The small molecule below binds the protein below.
Small molecule (SMILES): CC(=O)CC[C@H](N)C(=O)O

Binding-site contacts:
Ligand atom O contacts residue PHE181 of chain 1.D at 3.8 Å.
Ligand atom CB contacts residue GLU178 of chain 1.D at 3.5 Å.
Ligand atom CB contacts residue PHE131 of chain 1.D at 3.6 Å (hydrophobic).
Ligand atom CD contacts residue PHE131 of chain 1.D at 4.3 Å (hydrophobic).
Ligand atom N contacts residue MET287 of chain 1.B at 4.5 Å.
Ligand atom CE contacts residue PHE131 of chain 1.D at 4.4 Å (hydrophobic).
Ligand atom CG contacts residue GLU178 of chain 1.D at 4.2 Å.
Ligand atom CG contacts residue CYS177 of chain 1.D at 3.4 Å (hydrophobic).
Ligand atom OD contacts residue CYS177 of chain 1.D at 3.1 Å (h-bond).
Ligand atom CD contacts residue GLU178 of chain 1.D at 3.9 Å.
Ligand atom CE contacts residue SER204 of chain 1.D at 4.0 Å.
Ligand atom OXT contacts residue ARG210 of chain 1.D at 4.4 Å.
Ligand atom CA contacts residue TYR128 of chain 1.D at 3.9 Å (hydrophobic).
Ligand atom OXT contacts residue PHE181 of chain 1.D at 4.3 Å.
Ligand atom N contacts residue PHE181 of chain 1.D at 4.2 Å.
Ligand atom N contacts residue TYR128 of chain 1.D at 2.6 Å (h-bond).
Ligand atom OD contacts residue PRO126 of chain 1.D at 3.8 Å.
Ligand atom CE contacts residue GLU53 of chain 1.D at 4.2 Å.
Ligand atom C contacts residue ARG210 of chain 1.D at 4.1 Å.
Ligand atom CE contacts residue LYS122 of chain 1.D at 4.4 Å.
Ligand atom CD contacts residue CYS177 of chain 1.D at 2.5 Å (hydrophobic).
Ligand atom N contacts residue GLU178 of chain 1.D at 2.7 Å (salt-bridge).
Ligand atom C contacts residue PHE181 of chain 1.D at 3.8 Å (hydrophobic).
Ligand atom O contacts residue ARG210 of chain 1.D at 3.2 Å (salt-bridge).
Ligand atom OD contacts residue GLU178 of chain 1.D at 3.0 Å (salt-bridge).
Ligand atom CG contacts residue PHE131 of chain 1.D at 3.8 Å (hydrophobic).
Ligand atom CB contacts residue TYR128 of chain 1.D at 4.1 Å (hydrophobic).
Ligand atom CE contacts residue CYS177 of chain 1.D at 1.6 Å (hydrophobic).
Ligand atom CA contacts residue GLU178 of chain 1.D at 3.2 Å.
Ligand atom CA contacts residue PHE181 of chain 1.D at 3.9 Å (hydrophobic).
Ligand atom CE contacts residue GLU178 of chain 1.D at 4.2 Å.

Sequence of chain 1.B:
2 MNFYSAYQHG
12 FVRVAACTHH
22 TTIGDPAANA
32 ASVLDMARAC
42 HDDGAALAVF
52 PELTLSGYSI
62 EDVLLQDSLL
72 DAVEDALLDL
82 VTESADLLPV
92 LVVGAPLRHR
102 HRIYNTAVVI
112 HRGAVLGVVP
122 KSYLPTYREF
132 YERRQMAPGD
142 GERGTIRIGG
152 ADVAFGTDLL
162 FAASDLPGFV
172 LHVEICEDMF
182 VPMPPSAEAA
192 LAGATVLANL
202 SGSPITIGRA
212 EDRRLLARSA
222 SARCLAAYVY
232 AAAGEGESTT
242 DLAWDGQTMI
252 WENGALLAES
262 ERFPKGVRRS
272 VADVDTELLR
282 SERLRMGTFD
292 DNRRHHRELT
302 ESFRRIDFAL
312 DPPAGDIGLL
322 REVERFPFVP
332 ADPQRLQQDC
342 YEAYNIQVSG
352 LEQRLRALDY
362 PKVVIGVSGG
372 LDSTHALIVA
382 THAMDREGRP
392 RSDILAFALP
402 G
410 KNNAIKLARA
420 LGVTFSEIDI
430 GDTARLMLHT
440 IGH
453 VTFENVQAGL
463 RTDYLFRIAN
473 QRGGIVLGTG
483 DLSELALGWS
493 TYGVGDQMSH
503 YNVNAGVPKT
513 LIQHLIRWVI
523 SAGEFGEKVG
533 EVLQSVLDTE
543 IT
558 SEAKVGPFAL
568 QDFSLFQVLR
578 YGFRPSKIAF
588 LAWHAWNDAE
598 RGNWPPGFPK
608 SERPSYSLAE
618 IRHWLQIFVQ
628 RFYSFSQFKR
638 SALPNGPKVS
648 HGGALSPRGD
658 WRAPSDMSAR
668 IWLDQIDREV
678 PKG

Sequence of chain 1.D:
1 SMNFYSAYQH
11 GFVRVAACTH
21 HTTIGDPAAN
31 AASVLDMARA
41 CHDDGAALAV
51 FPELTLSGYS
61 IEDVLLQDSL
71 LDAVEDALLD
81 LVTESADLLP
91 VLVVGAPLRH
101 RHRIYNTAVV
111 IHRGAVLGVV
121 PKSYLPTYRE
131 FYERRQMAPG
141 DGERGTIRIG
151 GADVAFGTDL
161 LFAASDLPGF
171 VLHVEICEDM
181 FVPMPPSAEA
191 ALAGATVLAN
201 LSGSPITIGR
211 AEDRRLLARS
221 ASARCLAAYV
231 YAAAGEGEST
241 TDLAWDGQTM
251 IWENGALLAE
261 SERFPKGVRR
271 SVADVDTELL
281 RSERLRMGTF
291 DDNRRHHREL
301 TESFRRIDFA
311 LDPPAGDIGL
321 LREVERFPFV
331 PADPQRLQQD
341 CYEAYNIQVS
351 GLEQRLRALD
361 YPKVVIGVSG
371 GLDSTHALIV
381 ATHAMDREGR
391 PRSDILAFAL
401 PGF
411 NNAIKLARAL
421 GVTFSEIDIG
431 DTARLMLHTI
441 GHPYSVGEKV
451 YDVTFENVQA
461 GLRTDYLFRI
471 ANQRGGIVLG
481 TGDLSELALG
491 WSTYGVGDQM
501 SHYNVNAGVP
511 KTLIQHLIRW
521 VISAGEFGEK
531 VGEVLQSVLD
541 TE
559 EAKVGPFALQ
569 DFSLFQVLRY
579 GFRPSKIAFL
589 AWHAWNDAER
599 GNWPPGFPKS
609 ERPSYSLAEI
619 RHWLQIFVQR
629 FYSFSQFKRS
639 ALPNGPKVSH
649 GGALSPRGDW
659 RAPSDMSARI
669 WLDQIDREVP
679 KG